A protein and the small-molecule ligand that binds it are described below.
Small molecule (SMILES): CC(=O)N[C@@H]1[C@@H](O)[C@H](O)[C@@H](CO)O[C@H]1O

Sequence of chain 3.A:
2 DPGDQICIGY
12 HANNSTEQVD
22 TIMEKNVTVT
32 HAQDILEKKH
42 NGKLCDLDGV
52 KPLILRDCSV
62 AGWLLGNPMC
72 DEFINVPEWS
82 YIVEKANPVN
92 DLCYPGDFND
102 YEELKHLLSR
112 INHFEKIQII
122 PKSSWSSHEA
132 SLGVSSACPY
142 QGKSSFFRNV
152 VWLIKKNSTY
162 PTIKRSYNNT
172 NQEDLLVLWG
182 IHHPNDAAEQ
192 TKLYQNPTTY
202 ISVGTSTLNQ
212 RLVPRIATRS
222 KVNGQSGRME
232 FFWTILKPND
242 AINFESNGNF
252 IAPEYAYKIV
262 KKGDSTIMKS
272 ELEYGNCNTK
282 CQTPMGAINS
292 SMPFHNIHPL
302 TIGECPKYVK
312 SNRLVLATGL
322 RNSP

Binding-site contacts:
Ligand atom O7 contacts residue ASN27 of chain 3.A at 3.3 Å (h-bond).
Ligand atom C7 contacts residue LYS26 of chain 3.A at 4.5 Å.
Ligand atom C4 contacts residue ASN27 of chain 3.A at 4.2 Å.
Ligand atom O5 contacts residue GLN19 of chain 3.A at 4.4 Å.
Ligand atom C1 contacts residue ASN27 of chain 3.A at 1.5 Å.
Ligand atom C7 contacts residue ASN27 of chain 3.A at 3.3 Å.
Ligand atom C3 contacts residue ASN27 of chain 3.A at 3.7 Å.
Ligand atom C8 contacts residue LYS26 of chain 3.A at 4.1 Å.
Ligand atom O5 contacts residue ASN27 of chain 3.A at 2.4 Å (h-bond).
Ligand atom C2 contacts residue ASN27 of chain 3.A at 2.3 Å.
Ligand atom N2 contacts residue ASN27 of chain 3.A at 2.8 Å (h-bond).
Ligand atom C5 contacts residue ASN27 of chain 3.A at 3.7 Å.